Binding-site contacts:
Ligand atom O7 contacts residue ASN61 of chain 1.C at 4.1 Å.
Ligand atom C8 contacts residue ASN61 of chain 1.C at 4.3 Å.
Ligand atom C4 contacts residue ASN61 of chain 1.C at 4.2 Å.
Ligand atom C3 contacts residue ASN61 of chain 1.C at 3.8 Å.
Ligand atom O5 contacts residue TYR28 of chain 1.C at 3.9 Å.
Ligand atom C1 contacts residue TYR28 of chain 1.C at 3.7 Å (hydrophobic).
Ligand atom C8 contacts residue ASN30 of chain 1.C at 3.5 Å.
Ligand atom C5 contacts residue TYR28 of chain 1.C at 4.4 Å (hydrophobic).
Ligand atom C1 contacts residue ASN61 of chain 1.C at 1.4 Å.
Ligand atom C7 contacts residue ASN61 of chain 1.C at 3.7 Å.
Ligand atom C5 contacts residue ASN61 of chain 1.C at 3.7 Å.
Ligand atom O5 contacts residue ASN61 of chain 1.C at 2.4 Å (h-bond).
Ligand atom N2 contacts residue ASN61 of chain 1.C at 2.9 Å (h-bond).
Ligand atom C2 contacts residue ASN61 of chain 1.C at 2.5 Å.

This small molecule binds to this protein.
Small molecule (SMILES): CC(=O)N[C@@H]1[C@@H](O)[C@H](O)[C@@H](CO)O[C@H]1O

Sequence of chain 1.C:
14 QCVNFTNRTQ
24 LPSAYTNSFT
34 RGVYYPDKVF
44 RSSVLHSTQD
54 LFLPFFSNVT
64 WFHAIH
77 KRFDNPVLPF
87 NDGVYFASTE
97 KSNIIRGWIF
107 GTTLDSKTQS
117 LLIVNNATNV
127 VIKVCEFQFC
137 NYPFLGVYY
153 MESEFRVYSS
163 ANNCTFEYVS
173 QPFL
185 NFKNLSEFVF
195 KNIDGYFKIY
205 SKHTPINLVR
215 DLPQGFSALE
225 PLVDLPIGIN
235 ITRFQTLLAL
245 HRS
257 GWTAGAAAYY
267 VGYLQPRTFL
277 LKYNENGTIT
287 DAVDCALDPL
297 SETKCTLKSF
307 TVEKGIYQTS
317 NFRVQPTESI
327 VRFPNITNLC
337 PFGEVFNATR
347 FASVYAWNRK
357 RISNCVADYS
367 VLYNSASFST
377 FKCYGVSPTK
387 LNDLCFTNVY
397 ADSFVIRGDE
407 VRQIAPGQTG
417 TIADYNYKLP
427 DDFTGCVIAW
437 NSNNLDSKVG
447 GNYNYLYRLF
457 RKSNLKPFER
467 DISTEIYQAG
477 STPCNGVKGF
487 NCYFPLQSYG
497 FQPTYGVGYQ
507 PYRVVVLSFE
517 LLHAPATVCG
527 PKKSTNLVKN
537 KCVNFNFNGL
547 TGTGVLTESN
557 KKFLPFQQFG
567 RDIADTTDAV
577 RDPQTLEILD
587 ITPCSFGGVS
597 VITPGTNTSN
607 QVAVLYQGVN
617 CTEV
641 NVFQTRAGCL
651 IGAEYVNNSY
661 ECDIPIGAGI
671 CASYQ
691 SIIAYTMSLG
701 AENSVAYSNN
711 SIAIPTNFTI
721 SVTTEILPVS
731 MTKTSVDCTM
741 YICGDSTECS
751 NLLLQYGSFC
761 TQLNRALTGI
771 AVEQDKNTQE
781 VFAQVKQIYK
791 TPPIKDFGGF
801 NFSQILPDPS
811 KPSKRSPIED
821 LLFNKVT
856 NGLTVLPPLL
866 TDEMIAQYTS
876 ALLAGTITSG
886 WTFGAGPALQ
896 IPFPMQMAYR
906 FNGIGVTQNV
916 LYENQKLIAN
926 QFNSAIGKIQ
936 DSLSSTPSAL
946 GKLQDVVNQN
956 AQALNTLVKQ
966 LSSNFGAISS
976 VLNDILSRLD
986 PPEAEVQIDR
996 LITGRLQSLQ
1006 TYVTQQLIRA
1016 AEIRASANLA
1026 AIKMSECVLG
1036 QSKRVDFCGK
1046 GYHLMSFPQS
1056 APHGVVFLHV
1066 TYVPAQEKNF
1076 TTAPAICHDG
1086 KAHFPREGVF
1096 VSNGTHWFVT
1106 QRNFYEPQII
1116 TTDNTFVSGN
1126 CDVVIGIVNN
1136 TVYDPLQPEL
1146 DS